This protein binds this small molecule.
Small molecule (SMILES): CC(C)=CCC/C(C)=C(/F)CO[P](=O)(O)OP(=O)(O)O

Sequence of chain 1.A:
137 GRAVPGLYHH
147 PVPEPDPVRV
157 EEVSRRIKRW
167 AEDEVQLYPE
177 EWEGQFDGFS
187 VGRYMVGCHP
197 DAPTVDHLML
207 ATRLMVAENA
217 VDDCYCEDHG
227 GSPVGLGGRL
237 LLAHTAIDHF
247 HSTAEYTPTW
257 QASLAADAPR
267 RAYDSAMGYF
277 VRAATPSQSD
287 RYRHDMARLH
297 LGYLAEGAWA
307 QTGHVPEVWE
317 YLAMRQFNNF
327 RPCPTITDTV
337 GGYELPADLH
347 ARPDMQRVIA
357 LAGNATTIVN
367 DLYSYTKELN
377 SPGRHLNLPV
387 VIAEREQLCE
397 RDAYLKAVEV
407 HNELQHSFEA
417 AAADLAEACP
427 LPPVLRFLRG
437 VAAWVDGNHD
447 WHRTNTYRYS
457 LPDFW

Binding-site contacts:
Ligand atom C9 contacts residue PHE326 of chain 1.A at 3.8 Å (hydrophobic).
Ligand atom C2 contacts residue ARG321 of chain 1.A at 3.8 Å.
Ligand atom O3B contacts residue LYS373 of chain 1.A at 2.5 Å (salt-bridge).
Ligand atom PB contacts residue ASN366 of chain 1.A at 3.6 Å.
Ligand atom C7 contacts residue TYR299 of chain 1.A at 3.6 Å (hydrophobic).
Ligand atom O3A contacts residue MG1 of chain 1.B at 3.8 Å.
Ligand atom O1B contacts residue SER370 of chain 1.A at 3.1 Å.
Ligand atom O1 contacts residue MG1 of chain 1.B at 3.7 Å.
Ligand atom O3B contacts residue ARG454 of chain 1.A at 3.4 Å (salt-bridge).
Ligand atom O2B contacts residue TYR455 of chain 1.A at 2.5 Å (h-bond).
Ligand atom C4 contacts residue ASN325 of chain 1.A at 3.4 Å.
Ligand atom F2 contacts residue PHE326 of chain 1.A at 3.4 Å.
Ligand atom C10 contacts residue GLU214 of chain 1.A at 3.5 Å.
Ligand atom PA contacts residue MG1 of chain 1.B at 3.3 Å.
Ligand atom PA contacts residue ASN366 of chain 1.A at 3.6 Å.
Ligand atom O1A contacts residue MG1 of chain 1.C at 2.2 Å.
Ligand atom O2B contacts residue ASN366 of chain 1.A at 3.3 Å (h-bond).
Ligand atom O2A contacts residue ARG321 of chain 1.A at 3.6 Å.
Ligand atom PB contacts residue MG1 of chain 1.B at 3.4 Å.
Ligand atom O2B contacts residue ARG454 of chain 1.A at 2.9 Å (salt-bridge).
Ligand atom O1B contacts residue ASN366 of chain 1.A at 3.1 Å (h-bond).
Ligand atom C5 contacts residue TYR299 of chain 1.A at 3.8 Å (hydrophobic).
Ligand atom C2 contacts residue PHE326 of chain 1.A at 3.8 Å (hydrophobic).
Ligand atom O2A contacts residue MG1 of chain 1.B at 2.1 Å.
Ligand atom C4 contacts residue ASN324 of chain 1.A at 3.7 Å.
Ligand atom F2 contacts residue ARG321 of chain 1.A at 3.3 Å.
Ligand atom C9 contacts residue CYS329 of chain 1.A at 3.8 Å (hydrophobic).
Ligand atom O1B contacts residue GLU374 of chain 1.A at 3.1 Å (salt-bridge).
Ligand atom C5 contacts residue ASP218 of chain 1.A at 3.7 Å.
Ligand atom O1 contacts residue ARG321 of chain 1.A at 3.2 Å (salt-bridge).
Ligand atom PB contacts residue ARG454 of chain 1.A at 3.7 Å.
Ligand atom O2A contacts residue GLU374 of chain 1.A at 2.9 Å (salt-bridge).
Ligand atom C9 contacts residue GLU214 of chain 1.A at 3.7 Å.
Ligand atom O1B contacts residue MG1 of chain 1.B at 2.2 Å.
Ligand atom C9 contacts residue MET211 of chain 1.A at 3.7 Å (hydrophobic).
Ligand atom C10 contacts residue ASN325 of chain 1.A at 3.8 Å.
Ligand atom O1 contacts residue ASN366 of chain 1.A at 3.0 Å (h-bond).
Ligand atom O2A contacts residue ASN366 of chain 1.A at 3.1 Å (h-bond).
Ligand atom PA contacts residue MG1 of chain 1.C at 3.7 Å.
Ligand atom O1A contacts residue ASP218 of chain 1.A at 3.4 Å (salt-bridge).